Sequence of chain 1.A:
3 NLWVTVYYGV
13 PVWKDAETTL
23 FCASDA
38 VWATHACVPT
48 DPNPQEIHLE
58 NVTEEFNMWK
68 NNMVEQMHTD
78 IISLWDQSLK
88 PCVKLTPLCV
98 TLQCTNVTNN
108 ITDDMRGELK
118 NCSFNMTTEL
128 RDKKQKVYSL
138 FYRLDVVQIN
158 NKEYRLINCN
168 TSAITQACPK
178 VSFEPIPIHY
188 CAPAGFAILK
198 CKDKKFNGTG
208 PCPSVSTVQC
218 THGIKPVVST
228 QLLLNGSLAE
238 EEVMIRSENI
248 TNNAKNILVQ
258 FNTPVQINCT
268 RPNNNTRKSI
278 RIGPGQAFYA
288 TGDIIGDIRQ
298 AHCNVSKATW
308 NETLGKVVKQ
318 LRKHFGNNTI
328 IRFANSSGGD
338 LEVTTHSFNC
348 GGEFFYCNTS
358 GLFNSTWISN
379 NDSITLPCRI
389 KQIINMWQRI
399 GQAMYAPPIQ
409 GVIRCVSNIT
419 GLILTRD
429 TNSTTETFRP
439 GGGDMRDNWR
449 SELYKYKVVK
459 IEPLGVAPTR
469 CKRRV

Binding-site contacts:
Ligand atom C5 contacts residue TRP364 of chain 1.A at 3.6 Å (hydrophobic).
Ligand atom O5 contacts residue ASN308 of chain 1.A at 2.4 Å (h-bond).
Ligand atom C8 contacts residue ASN308 of chain 1.A at 4.4 Å.
Ligand atom C6 contacts residue TRP364 of chain 1.A at 4.2 Å (hydrophobic).
Ligand atom C5 contacts residue ASN308 of chain 1.A at 3.7 Å.
Ligand atom C3 contacts residue ASN308 of chain 1.A at 4.0 Å.
Ligand atom C8 contacts residue LYS304 of chain 1.A at 3.8 Å.
Ligand atom O6 contacts residue TRP364 of chain 1.A at 4.2 Å.
Ligand atom O7 contacts residue ASN308 of chain 1.A at 3.9 Å.
Ligand atom C1 contacts residue TRP364 of chain 1.A at 4.3 Å (hydrophobic).
Ligand atom C4 contacts residue TRP364 of chain 1.A at 4.4 Å (hydrophobic).
Ligand atom O4 contacts residue TRP364 of chain 1.A at 3.9 Å.
Ligand atom C1 contacts residue ASN308 of chain 1.A at 1.6 Å.
Ligand atom O5 contacts residue TRP364 of chain 1.A at 4.3 Å.
Ligand atom C4 contacts residue ASN308 of chain 1.A at 4.4 Å.
Ligand atom N2 contacts residue ASN308 of chain 1.A at 2.9 Å (h-bond).
Ligand atom C7 contacts residue ASN308 of chain 1.A at 3.4 Å.
Ligand atom C2 contacts residue ASN308 of chain 1.A at 2.6 Å.

A protein and the small-molecule ligand that binds it are described below.
Small molecule (SMILES): CC(=O)N[C@@H]1[C@@H](O)[C@H](O)[C@@H](CO)O[C@H]1O